Binding-site contacts:
Ligand atom C4 contacts residue HIS186 of chain 1.A at 3.9 Å.
Ligand atom C6 contacts residue CYS53 of chain 1.C at 4.3 Å (hydrophobic).
Ligand atom O6 contacts residue SER15 of chain 1.C at 3.3 Å (h-bond).
Ligand atom O2 contacts residue THR16 of chain 1.C at 2.7 Å (h-bond).
Ligand atom C5 contacts residue CYS17 of chain 1.C at 4.0 Å (hydrophobic).
Ligand atom O5 contacts residue HIS186 of chain 1.A at 3.2 Å (h-bond).
Ligand atom C3 contacts residue CYS17 of chain 1.C at 3.7 Å (hydrophobic).
Ligand atom C6 contacts residue HIS162 of chain 1.A at 3.4 Å.
Ligand atom C5 contacts residue CYS53 of chain 1.C at 4.1 Å (hydrophobic).
Ligand atom O5 contacts residue CYS17 of chain 1.C at 3.7 Å.
Ligand atom C1 contacts residue CYS17 of chain 1.C at 3.6 Å (hydrophobic).
Ligand atom O4 contacts residue EDO1 of chain 1.O at 3.4 Å.
Ligand atom C4 contacts residue CYS53 of chain 1.C at 3.9 Å (hydrophobic).
Ligand atom O2 contacts residue EDO1 of chain 1.O at 3.4 Å (h-bond).
Ligand atom O5 contacts residue TYR208 of chain 1.A at 4.2 Å.
Ligand atom C4 contacts residue CYS17 of chain 1.C at 3.7 Å (hydrophobic).
Ligand atom C1 contacts residue PHE210 of chain 1.A at 4.1 Å (hydrophobic).
Ligand atom C5 contacts residue CYS17 of chain 1.C at 3.9 Å (hydrophobic).
Ligand atom O6 contacts residue CYS17 of chain 1.C at 3.8 Å.
Ligand atom C5 contacts residue HIS186 of chain 1.A at 3.8 Å.
Ligand atom C1 contacts residue THR16 of chain 1.C at 1.4 Å.
Ligand atom C4 contacts residue THR16 of chain 1.C at 3.5 Å.
Ligand atom O3 contacts residue THR16 of chain 1.C at 4.2 Å.
Ligand atom O4 contacts residue HIS186 of chain 1.A at 3.0 Å (h-bond).
Ligand atom C6 contacts residue THR16 of chain 1.C at 3.8 Å.
Ligand atom C2 contacts residue PHE210 of chain 1.A at 3.8 Å (hydrophobic).
Ligand atom C6 contacts residue LEU184 of chain 1.A at 4.0 Å (hydrophobic).
Ligand atom C4 contacts residue EDO1 of chain 1.O at 3.9 Å.
Ligand atom C2 contacts residue THR16 of chain 1.C at 2.3 Å.
Ligand atom O3 contacts residue CYS17 of chain 1.C at 4.2 Å.
Ligand atom C3 contacts residue THR16 of chain 1.C at 2.8 Å.
Ligand atom C6 contacts residue EDO1 of chain 1.O at 3.9 Å.
Ligand atom O2 contacts residue PHE210 of chain 1.A at 3.9 Å.
Ligand atom O4 contacts residue HIS162 of chain 1.A at 3.5 Å.
Ligand atom C5 contacts residue THR16 of chain 1.C at 2.9 Å.
Ligand atom O5 contacts residue THR16 of chain 1.C at 2.3 Å (h-bond).
Ligand atom C6 contacts residue ALA51 of chain 1.C at 3.7 Å (hydrophobic).
Ligand atom C2 contacts residue HIS186 of chain 1.A at 4.0 Å.
Ligand atom C1 contacts residue HIS186 of chain 1.A at 4.0 Å.
Ligand atom C6 contacts residue HIS186 of chain 1.A at 3.8 Å.

Sequence of chain 1.C:
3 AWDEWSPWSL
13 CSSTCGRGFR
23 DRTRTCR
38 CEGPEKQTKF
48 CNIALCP

A protein and the small-molecule ligand that binds it are described below.
Small molecule (SMILES): C[C@@H]1OC[C@@H](O)[C@H](O[C@@H]2O[C@H](CO)[C@@H](O)[C@H](O)[C@H]2O)[C@@H]1O

Sequence of chain 1.A:
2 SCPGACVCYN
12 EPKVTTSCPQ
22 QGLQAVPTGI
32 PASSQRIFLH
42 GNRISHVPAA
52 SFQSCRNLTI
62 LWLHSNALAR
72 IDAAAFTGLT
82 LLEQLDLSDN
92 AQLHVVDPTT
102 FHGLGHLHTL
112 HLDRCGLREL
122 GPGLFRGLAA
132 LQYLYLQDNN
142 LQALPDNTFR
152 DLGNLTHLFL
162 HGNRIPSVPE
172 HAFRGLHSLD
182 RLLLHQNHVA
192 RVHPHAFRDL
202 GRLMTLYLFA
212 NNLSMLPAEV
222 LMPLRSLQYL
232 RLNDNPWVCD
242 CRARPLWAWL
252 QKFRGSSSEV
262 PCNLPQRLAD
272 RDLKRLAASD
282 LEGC